Sequence of chain 1.L:
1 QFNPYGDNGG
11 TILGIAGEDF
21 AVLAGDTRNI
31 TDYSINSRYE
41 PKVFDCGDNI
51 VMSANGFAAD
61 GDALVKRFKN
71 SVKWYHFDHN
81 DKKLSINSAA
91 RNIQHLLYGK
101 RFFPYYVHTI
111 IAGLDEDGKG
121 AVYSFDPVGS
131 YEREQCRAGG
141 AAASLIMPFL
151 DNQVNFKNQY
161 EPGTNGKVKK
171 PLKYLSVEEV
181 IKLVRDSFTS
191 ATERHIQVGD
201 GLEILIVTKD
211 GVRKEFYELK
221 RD

Binding-site contacts:
Ligand atom O8 contacts residue ALA49 of chain 1.K at 2.9 Å (h-bond).
Ligand atom N20 contacts residue GLY48 of chain 1.K at 3.3 Å (h-bond).
Ligand atom C10 contacts residue GLY48 of chain 1.K at 3.2 Å.
Ligand atom C3 contacts residue THR21 of chain 1.K at 3.2 Å.
Ligand atom O28 contacts residue TYR170 of chain 1.K at 3.5 Å (h-bond).
Ligand atom O19 contacts residue ALA20 of chain 1.K at 3.1 Å.
Ligand atom C7 contacts residue THR21 of chain 1.K at 3.8 Å.
Ligand atom O19 contacts residue THR21 of chain 1.K at 2.9 Å (h-bond).
Ligand atom N4 contacts residue ALA27 of chain 1.K at 3.8 Å.
Ligand atom C13 contacts residue GLY47 of chain 1.K at 3.6 Å.
Ligand atom O8 contacts residue GLY48 of chain 1.K at 3.4 Å.
Ligand atom C2 contacts residue THR21 of chain 1.K at 3.9 Å.
Ligand atom C17 contacts residue THR21 of chain 1.K at 3.4 Å.
Ligand atom C13 contacts residue GLY48 of chain 1.K at 2.8 Å.
Ligand atom N9 contacts residue THR21 of chain 1.K at 2.7 Å (h-bond).
Ligand atom B26 contacts residue LYS33 of chain 1.K at 3.8 Å.
Ligand atom C22 contacts residue GLY47 of chain 1.K at 3.8 Å.
Ligand atom C18 contacts residue THR21 of chain 1.K at 4.0 Å.
Ligand atom O27 contacts residue GLY47 of chain 1.K at 3.0 Å (h-bond).
Ligand atom C22 contacts residue THR1 of chain 1.K at 2.7 Å.
Ligand atom O27 contacts residue THR1 of chain 1.K at 2.4 Å (h-bond).
Ligand atom C22 contacts residue ALA46 of chain 1.K at 4.0 Å (hydrophobic).
Ligand atom C12 contacts residue GLY48 of chain 1.K at 3.7 Å.
Ligand atom O28 contacts residue THR1 of chain 1.K at 2.3 Å (h-bond).
Ligand atom C21 contacts residue LYS33 of chain 1.K at 3.8 Å.
Ligand atom C24 contacts residue ALA49 of chain 1.K at 3.9 Å (hydrophobic).
Ligand atom C10 contacts residue THR21 of chain 1.K at 3.4 Å.
Ligand atom C11 contacts residue GLY48 of chain 1.K at 3.8 Å.
Ligand atom B26 contacts residue THR1 of chain 1.K at 1.4 Å.
Ligand atom N20 contacts residue THR1 of chain 1.K at 3.7 Å.
Ligand atom C14 contacts residue GLY47 of chain 1.K at 3.5 Å.
Ligand atom O27 contacts residue GLY48 of chain 1.K at 3.8 Å.
Ligand atom C21 contacts residue THR1 of chain 1.K at 2.4 Å.
Ligand atom C14 contacts residue GLY48 of chain 1.K at 3.2 Å.
Ligand atom C6 contacts residue ASP126 of chain 1.L at 3.8 Å.
Ligand atom C22 contacts residue LYS33 of chain 1.K at 3.8 Å.
Ligand atom C11 contacts residue THR21 of chain 1.K at 3.0 Å.
Ligand atom O27 contacts residue ALA46 of chain 1.K at 4.0 Å.
Ligand atom C24 contacts residue MET45 of chain 1.K at 3.4 Å (hydrophobic).
Ligand atom C25 contacts residue ALA20 of chain 1.K at 3.7 Å (hydrophobic).

Sequence of chain 1.K:
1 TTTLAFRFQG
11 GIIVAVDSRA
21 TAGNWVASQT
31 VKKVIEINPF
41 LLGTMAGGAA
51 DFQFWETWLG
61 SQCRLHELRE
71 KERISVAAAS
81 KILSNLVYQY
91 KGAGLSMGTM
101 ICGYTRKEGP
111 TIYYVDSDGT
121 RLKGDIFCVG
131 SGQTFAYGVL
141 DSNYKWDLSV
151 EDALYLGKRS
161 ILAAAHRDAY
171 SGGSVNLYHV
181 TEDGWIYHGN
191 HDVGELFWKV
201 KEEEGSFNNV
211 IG

The protein below binds the small molecule below.
Small molecule (SMILES): CC(C)C[C@H](NC(=O)[C@H](Cc1ccccc1)NC(=O)c1cnccn1)B(O)O